A protein and the small-molecule ligand that binds it are described below.
Small molecule (SMILES): O[C@@H]1[C@H](O)[C@H](O)CO[C@H]1O

Binding-site contacts:
Ligand atom C1 contacts residue PHE17 of chain 1.A at 3.9 Å (hydrophobic).
Ligand atom O2 contacts residue ARG149 of chain 1.A at 2.8 Å (salt-bridge).
Ligand atom O5 contacts residue PHE173 of chain 1.A at 3.6 Å.
Ligand atom O4 contacts residue ASN199 of chain 1.A at 2.9 Å (h-bond).
Ligand atom C5 contacts residue ARG91 of chain 1.A at 4.0 Å.
Ligand atom C2 contacts residue TRP16 of chain 1.A at 3.8 Å (hydrophobic).
Ligand atom O4 contacts residue ASP224 of chain 1.A at 2.7 Å (salt-bridge).
Ligand atom C4 contacts residue ASN199 of chain 1.A at 3.9 Å.
Ligand atom O5 contacts residue PHE17 of chain 1.A at 3.2 Å.
Ligand atom C1 contacts residue ASP90 of chain 1.A at 3.5 Å.
Ligand atom O4 contacts residue ASN14 of chain 1.A at 3.0 Å (h-bond).
Ligand atom O2 contacts residue GLN245 of chain 1.A at 3.0 Å (h-bond).
Ligand atom C5 contacts residue PHE173 of chain 1.A at 3.4 Å (hydrophobic).
Ligand atom O1 contacts residue ASP90 of chain 1.A at 2.6 Å (salt-bridge).
Ligand atom C2 contacts residue ARG149 of chain 1.A at 3.8 Å.
Ligand atom C4 contacts residue PHE17 of chain 1.A at 3.8 Å (hydrophobic).
Ligand atom C5 contacts residue PHE17 of chain 1.A at 3.6 Å (hydrophobic).
Ligand atom C5 contacts residue ASN14 of chain 1.A at 3.7 Å.
Ligand atom C2 contacts residue ASP90 of chain 1.A at 3.3 Å.
Ligand atom C3 contacts residue ASP224 of chain 1.A at 3.0 Å.
Ligand atom C3 contacts residue GLN245 of chain 1.A at 3.7 Å.
Ligand atom C1 contacts residue ARG91 of chain 1.A at 3.9 Å.
Ligand atom O5 contacts residue ARG91 of chain 1.A at 3.1 Å (salt-bridge).
Ligand atom O3 contacts residue GLN245 of chain 1.A at 3.6 Å.
Ligand atom O2 contacts residue ASP90 of chain 1.A at 2.5 Å (salt-bridge).
Ligand atom O1 contacts residue PHE17 of chain 1.A at 3.9 Å.
Ligand atom C3 contacts residue ARG149 of chain 1.A at 4.1 Å.
Ligand atom O2 contacts residue TRP16 of chain 1.A at 3.9 Å.
Ligand atom O3 contacts residue ASP224 of chain 1.A at 2.5 Å (salt-bridge).
Ligand atom C3 contacts residue TRP16 of chain 1.A at 3.8 Å (hydrophobic).
Ligand atom O1 contacts residue ARG91 of chain 1.A at 2.9 Å (salt-bridge).
Ligand atom O1 contacts residue PRO145 of chain 1.A at 3.7 Å.
Ligand atom C4 contacts residue ASP224 of chain 1.A at 3.7 Å.
Ligand atom O3 contacts residue ASN199 of chain 1.A at 3.7 Å.
Ligand atom C5 contacts residue ASN199 of chain 1.A at 3.8 Å.
Ligand atom C2 contacts residue GLN245 of chain 1.A at 3.9 Å.
Ligand atom C1 contacts residue PHE173 of chain 1.A at 3.9 Å (hydrophobic).
Ligand atom C4 contacts residue ASN14 of chain 1.A at 3.4 Å.
Ligand atom O3 contacts residue ARG149 of chain 1.A at 2.8 Å (salt-bridge).
Ligand atom C2 contacts residue PHE17 of chain 1.A at 3.9 Å (hydrophobic).

Sequence of chain 1.A:
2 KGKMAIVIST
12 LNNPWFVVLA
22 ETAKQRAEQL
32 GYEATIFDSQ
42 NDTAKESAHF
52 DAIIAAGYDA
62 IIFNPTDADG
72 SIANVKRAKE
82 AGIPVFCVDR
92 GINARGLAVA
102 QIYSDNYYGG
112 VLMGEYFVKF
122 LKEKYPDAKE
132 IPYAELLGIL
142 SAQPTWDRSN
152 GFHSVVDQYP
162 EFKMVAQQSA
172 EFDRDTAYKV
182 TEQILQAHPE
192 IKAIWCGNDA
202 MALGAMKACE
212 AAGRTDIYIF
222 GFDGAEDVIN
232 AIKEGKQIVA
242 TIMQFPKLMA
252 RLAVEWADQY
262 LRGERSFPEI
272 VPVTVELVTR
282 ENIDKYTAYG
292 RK